This small molecule binds to this protein.
Small molecule (SMILES): CC(=O)N[C@@H]1[C@@H](O)[C@H](O)[C@@H](CO)O[C@H]1O

Sequence of chain 1.C:
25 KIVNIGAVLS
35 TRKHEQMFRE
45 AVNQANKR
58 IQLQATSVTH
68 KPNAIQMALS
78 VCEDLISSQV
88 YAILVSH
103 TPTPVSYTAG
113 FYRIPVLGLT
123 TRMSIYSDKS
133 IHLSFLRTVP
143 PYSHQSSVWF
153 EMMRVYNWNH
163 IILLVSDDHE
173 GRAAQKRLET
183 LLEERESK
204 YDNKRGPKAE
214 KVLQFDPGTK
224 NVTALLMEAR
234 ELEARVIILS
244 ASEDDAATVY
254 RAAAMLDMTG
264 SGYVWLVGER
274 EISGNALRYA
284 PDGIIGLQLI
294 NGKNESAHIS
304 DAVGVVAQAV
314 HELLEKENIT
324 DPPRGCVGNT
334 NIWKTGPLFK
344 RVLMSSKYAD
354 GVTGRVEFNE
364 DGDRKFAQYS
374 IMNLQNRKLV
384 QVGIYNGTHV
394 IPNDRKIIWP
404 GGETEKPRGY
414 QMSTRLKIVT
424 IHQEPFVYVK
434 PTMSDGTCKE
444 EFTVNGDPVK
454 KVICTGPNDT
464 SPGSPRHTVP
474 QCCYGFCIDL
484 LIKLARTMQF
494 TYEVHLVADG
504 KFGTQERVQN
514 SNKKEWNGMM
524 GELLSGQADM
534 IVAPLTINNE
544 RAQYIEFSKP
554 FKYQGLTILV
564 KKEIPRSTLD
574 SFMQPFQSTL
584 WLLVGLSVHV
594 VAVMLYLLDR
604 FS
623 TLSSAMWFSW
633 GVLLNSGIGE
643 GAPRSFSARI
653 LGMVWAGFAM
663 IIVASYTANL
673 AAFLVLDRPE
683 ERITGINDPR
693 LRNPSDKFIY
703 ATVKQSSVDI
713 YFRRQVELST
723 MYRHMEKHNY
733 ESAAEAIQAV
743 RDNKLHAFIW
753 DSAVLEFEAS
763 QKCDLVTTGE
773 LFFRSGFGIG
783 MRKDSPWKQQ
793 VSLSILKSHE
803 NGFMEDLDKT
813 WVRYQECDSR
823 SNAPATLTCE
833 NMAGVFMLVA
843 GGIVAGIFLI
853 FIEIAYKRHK

Binding-site contacts:
Ligand atom C4 contacts residue ASN389 of chain 1.C at 4.2 Å.
Ligand atom C5 contacts residue ASN389 of chain 1.C at 3.6 Å.
Ligand atom C1 contacts residue HIS392 of chain 1.C at 3.6 Å.
Ligand atom C6 contacts residue HIS392 of chain 1.C at 4.1 Å.
Ligand atom C2 contacts residue ASN389 of chain 1.C at 2.4 Å.
Ligand atom C5 contacts residue HIS392 of chain 1.C at 3.9 Å.
Ligand atom N2 contacts residue ASN389 of chain 1.C at 3.3 Å (h-bond).
Ligand atom O5 contacts residue HIS392 of chain 1.C at 3.4 Å.
Ligand atom O5 contacts residue ASN389 of chain 1.C at 2.3 Å (h-bond).
Ligand atom O3 contacts residue ASN389 of chain 1.C at 3.8 Å.
Ligand atom C7 contacts residue ASN389 of chain 1.C at 4.0 Å.
Ligand atom C1 contacts residue ASN389 of chain 1.C at 1.4 Å.
Ligand atom O7 contacts residue ASN389 of chain 1.C at 4.2 Å.
Ligand atom C3 contacts residue ASN389 of chain 1.C at 3.6 Å.